Binding-site contacts:
Ligand atom C9 contacts residue HIS49 of chain 1.A at 3.8 Å.
Ligand atom C6 contacts residue GLY31 of chain 1.A at 3.8 Å.
Ligand atom C7 contacts residue GSH1 of chain 3.C at 3.9 Å.
Ligand atom C9 contacts residue PRO120 of chain 3.A at 4.0 Å (hydrophobic).
Ligand atom N25 contacts residue ASP45 of chain 1.A at 3.7 Å.
Ligand atom C12 contacts residue VAL124 of chain 3.A at 4.0 Å (hydrophobic).
Ligand atom C23 contacts residue SER123 of chain 3.A at 3.6 Å.
Ligand atom C4 contacts residue ARG48 of chain 1.A at 3.2 Å.
Ligand atom C19 contacts residue SER123 of chain 3.A at 3.7 Å.
Ligand atom C3 contacts residue ARG48 of chain 1.A at 3.8 Å.
Ligand atom C7 contacts residue PHE40 of chain 1.A at 3.6 Å (hydrophobic).
Ligand atom C10 contacts residue SER123 of chain 3.A at 3.9 Å.
Ligand atom N27 contacts residue SER123 of chain 3.A at 3.4 Å.
Ligand atom C5 contacts residue PHE40 of chain 1.A at 3.7 Å (hydrophobic).
Ligand atom C2 contacts residue SER123 of chain 3.A at 3.2 Å.
Ligand atom N25 contacts residue HIS49 of chain 1.A at 3.8 Å.
Ligand atom C14 contacts residue SER123 of chain 3.A at 3.5 Å.
Ligand atom C11 contacts residue THR127 of chain 3.A at 3.2 Å.
Ligand atom C10 contacts residue THR127 of chain 3.A at 3.7 Å.
Ligand atom C17 contacts residue SER123 of chain 3.A at 3.9 Å.
Ligand atom C20 contacts residue PRO120 of chain 3.A at 4.0 Å (hydrophobic).
Ligand atom C1 contacts residue LEU35 of chain 1.A at 3.6 Å (hydrophobic).
Ligand atom C16 contacts residue PRO120 of chain 3.A at 3.6 Å (hydrophobic).
Ligand atom C1 contacts residue GLY31 of chain 1.A at 4.0 Å.
Ligand atom N25 contacts residue ALA119 of chain 3.A at 3.5 Å.
Ligand atom N24 contacts residue LEU35 of chain 1.A at 3.3 Å.
Ligand atom C2 contacts residue ASP45 of chain 1.A at 4.0 Å.
Ligand atom N26 contacts residue HIS49 of chain 1.A at 3.1 Å (h-bond).
Ligand atom N25 contacts residue SER123 of chain 3.A at 3.4 Å (h-bond).
Ligand atom C21 contacts residue SER123 of chain 3.A at 3.6 Å.
Ligand atom C3 contacts residue PRO120 of chain 3.A at 3.9 Å (hydrophobic).
Ligand atom C7 contacts residue ASP45 of chain 1.A at 3.8 Å.
Ligand atom C5 contacts residue ARG34 of chain 1.A at 3.9 Å.
Ligand atom C15 contacts residue PRO120 of chain 3.A at 3.8 Å (hydrophobic).
Ligand atom C2 contacts residue HIS49 of chain 1.A at 3.7 Å.
Ligand atom C23 contacts residue HIS49 of chain 1.A at 4.0 Å.
Ligand atom C14 contacts residue GSH1 of chain 3.C at 4.0 Å.
Ligand atom C22 contacts residue VAL124 of chain 3.A at 4.0 Å (hydrophobic).
Ligand atom C13 contacts residue LEU35 of chain 1.A at 4.0 Å (hydrophobic).
Ligand atom C8 contacts residue PRO120 of chain 3.A at 3.8 Å (hydrophobic).

A protein and the small-molecule ligand that binds it are described below.
Small molecule (SMILES): N#Cc1cccc(C#N)c1-c1nc2c3ccccc3c3cc(Cl)ccc3c2[nH]1

Sequence of chain 3.A:
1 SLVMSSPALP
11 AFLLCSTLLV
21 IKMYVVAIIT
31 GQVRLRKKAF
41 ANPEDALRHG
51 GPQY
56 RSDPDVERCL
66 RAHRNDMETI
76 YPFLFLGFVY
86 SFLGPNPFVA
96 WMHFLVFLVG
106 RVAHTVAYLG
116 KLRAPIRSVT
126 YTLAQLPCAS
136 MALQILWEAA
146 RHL

Sequence of chain 1.A:
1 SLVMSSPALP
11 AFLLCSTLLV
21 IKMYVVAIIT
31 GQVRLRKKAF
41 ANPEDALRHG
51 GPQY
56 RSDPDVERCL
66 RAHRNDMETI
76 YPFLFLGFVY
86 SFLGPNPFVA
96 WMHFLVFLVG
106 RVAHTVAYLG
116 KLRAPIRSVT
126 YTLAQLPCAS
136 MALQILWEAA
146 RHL